Sequence of chain 1.B:
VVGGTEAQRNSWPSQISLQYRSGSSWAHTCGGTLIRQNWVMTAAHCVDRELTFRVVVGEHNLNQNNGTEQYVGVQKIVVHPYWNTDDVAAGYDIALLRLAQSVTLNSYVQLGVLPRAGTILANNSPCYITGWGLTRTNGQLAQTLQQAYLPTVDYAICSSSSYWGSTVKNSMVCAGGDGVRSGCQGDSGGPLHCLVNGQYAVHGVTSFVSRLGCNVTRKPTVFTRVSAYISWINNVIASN

A small-molecule ligand and the protein it binds are described below.
Small molecule (SMILES): N[C@@H](Cc1ccccc1)C(=O)O

Binding-site contacts:
Ligand atom N contacts residue THR29 of chain 1.B at 2.8 Å (h-bond).
Ligand atom N contacts residue ARG1 of chain 1.C at 1.3 Å.
Ligand atom N contacts residue GLY186 of chain 1.B at 3.3 Å (h-bond).
Ligand atom CA contacts residue ARG1 of chain 1.C at 2.4 Å.
Ligand atom CA contacts residue GLY186 of chain 1.B at 4.0 Å.
Ligand atom CA contacts residue GLN185 of chain 1.B at 4.4 Å.
Ligand atom N contacts residue GLN185 of chain 1.B at 4.1 Å.
Ligand atom CA contacts residue THR29 of chain 1.B at 3.7 Å.